This protein binds this small molecule.
Small molecule (SMILES): Cc1cccc(-c2ccc(OCCCCCN3CCN(c4ccncc4)C3=O)cc2)c1

Sequence of chain 17.A:
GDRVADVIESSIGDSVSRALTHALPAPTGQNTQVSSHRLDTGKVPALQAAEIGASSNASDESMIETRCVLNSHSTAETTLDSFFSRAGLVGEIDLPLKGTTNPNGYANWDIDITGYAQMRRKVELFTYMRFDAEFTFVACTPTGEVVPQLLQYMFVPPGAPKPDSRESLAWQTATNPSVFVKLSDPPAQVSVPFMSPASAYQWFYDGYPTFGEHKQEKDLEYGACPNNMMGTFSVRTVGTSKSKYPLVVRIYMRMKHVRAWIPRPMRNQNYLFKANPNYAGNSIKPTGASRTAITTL

Sequence of chain 18.C:
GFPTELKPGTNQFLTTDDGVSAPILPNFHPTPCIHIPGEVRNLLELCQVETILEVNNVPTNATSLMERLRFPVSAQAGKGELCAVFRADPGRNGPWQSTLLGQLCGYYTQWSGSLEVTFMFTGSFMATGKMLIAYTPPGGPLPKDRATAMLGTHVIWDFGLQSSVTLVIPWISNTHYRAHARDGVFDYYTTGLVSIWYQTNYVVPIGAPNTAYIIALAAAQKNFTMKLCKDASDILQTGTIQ

Sequence of chain 17.C:
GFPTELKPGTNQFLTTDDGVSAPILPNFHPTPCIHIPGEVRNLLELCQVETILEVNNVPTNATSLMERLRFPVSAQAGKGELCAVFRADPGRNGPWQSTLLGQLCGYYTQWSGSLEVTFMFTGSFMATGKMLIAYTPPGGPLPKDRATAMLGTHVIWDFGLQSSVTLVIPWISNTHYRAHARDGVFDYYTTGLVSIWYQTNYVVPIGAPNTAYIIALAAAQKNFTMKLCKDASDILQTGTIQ

Binding-site contacts:
Ligand atom CAZ contacts residue MET195 of chain 17.A at 3.9 Å (hydrophobic).
Ligand atom CAA contacts residue ILE24 of chain 17.C at 3.8 Å (hydrophobic).
Ligand atom CAL contacts residue ILE111 of chain 17.A at 3.6 Å (hydrophobic).
Ligand atom CAH contacts residue GLN202 of chain 17.A at 3.7 Å.
Ligand atom CAJ contacts residue ILE111 of chain 17.A at 3.3 Å (hydrophobic).
Ligand atom CAK contacts residue VAL192 of chain 17.A at 3.1 Å (hydrophobic).
Ligand atom CAR contacts residue PHE135 of chain 17.A at 3.4 Å (hydrophobic).
Ligand atom CAP contacts residue ILE111 of chain 17.A at 3.8 Å (hydrophobic).
Ligand atom OAW contacts residue ILE111 of chain 17.A at 3.6 Å.
Ligand atom CAX contacts residue TRP203 of chain 17.A at 3.6 Å (hydrophobic).
Ligand atom OAB contacts residue ASP112 of chain 17.A at 3.5 Å.
Ligand atom CAT contacts residue TYR201 of chain 17.A at 3.5 Å (hydrophobic).
Ligand atom CAE contacts residue THR114 of chain 17.A at 3.5 Å.
Ligand atom CAD contacts residue GLN202 of chain 17.A at 3.5 Å.
Ligand atom CAD contacts residue ASN228 of chain 17.A at 3.5 Å.
Ligand atom CAA contacts residue PRO177 of chain 17.A at 3.8 Å (hydrophobic).
Ligand atom NBE contacts residue ASN228 of chain 17.A at 3.9 Å.
Ligand atom CAH contacts residue TRP203 of chain 17.A at 3.5 Å (hydrophobic).
Ligand atom OAW contacts residue MET195 of chain 17.A at 3.5 Å.
Ligand atom CBC contacts residue ASN228 of chain 17.A at 3.9 Å.
Ligand atom CAI contacts residue ASP112 of chain 17.A at 3.5 Å.
Ligand atom CBC contacts residue TRP203 of chain 17.A at 3.2 Å (hydrophobic).
Ligand atom CAU contacts residue TRP203 of chain 17.A at 3.7 Å (hydrophobic).
Ligand atom CAI contacts residue TRP203 of chain 17.A at 3.6 Å (hydrophobic).
Ligand atom OAB contacts residue ILE113 of chain 17.A at 3.2 Å (h-bond).
Ligand atom CAN contacts residue PHE155 of chain 17.A at 3.6 Å (hydrophobic).
Ligand atom CAG contacts residue PHE233 of chain 17.A at 3.2 Å (hydrophobic).
Ligand atom CAY contacts residue PHE155 of chain 17.A at 3.8 Å (hydrophobic).
Ligand atom CAU contacts residue ASN228 of chain 17.A at 3.6 Å.
Ligand atom CAM contacts residue ILE24 of chain 17.C at 3.7 Å (hydrophobic).
Ligand atom CAH contacts residue ASN228 of chain 17.A at 3.2 Å.
Ligand atom CAI contacts residue THR114 of chain 17.A at 3.8 Å.
Ligand atom NBE contacts residue TRP203 of chain 17.A at 3.2 Å.
Ligand atom CAM contacts residue VAL192 of chain 17.A at 3.3 Å (hydrophobic).
Ligand atom CAE contacts residue ASP112 of chain 17.A at 3.7 Å.
Ligand atom CAU contacts residue TYR201 of chain 17.A at 3.8 Å (hydrophobic).
Ligand atom CAK contacts residue MET195 of chain 17.A at 3.6 Å (hydrophobic).
Ligand atom CAG contacts residue PHE137 of chain 17.A at 3.7 Å (hydrophobic).
Ligand atom CAC contacts residue PHE233 of chain 17.A at 3.1 Å (hydrophobic).
Ligand atom CAC contacts residue PHE137 of chain 17.A at 3.8 Å (hydrophobic).